Sequence of chain 1.B:
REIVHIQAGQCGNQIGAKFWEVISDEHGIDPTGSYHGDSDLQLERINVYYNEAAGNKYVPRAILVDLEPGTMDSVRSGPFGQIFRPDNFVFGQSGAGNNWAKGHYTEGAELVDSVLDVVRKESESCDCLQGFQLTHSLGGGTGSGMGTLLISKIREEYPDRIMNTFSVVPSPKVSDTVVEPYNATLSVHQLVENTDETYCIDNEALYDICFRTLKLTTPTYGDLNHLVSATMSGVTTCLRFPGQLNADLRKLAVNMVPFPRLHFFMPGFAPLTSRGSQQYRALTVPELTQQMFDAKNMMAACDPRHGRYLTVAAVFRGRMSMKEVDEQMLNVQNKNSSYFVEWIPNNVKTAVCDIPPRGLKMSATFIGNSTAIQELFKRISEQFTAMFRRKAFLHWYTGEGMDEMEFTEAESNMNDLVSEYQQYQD

Binding-site contacts:
Ligand atom C16 contacts residue THR274 of chain 1.B at 3.4 Å.
Ligand atom C15 contacts residue THR274 of chain 1.B at 3.7 Å.
Ligand atom C37 contacts residue PRO358 of chain 1.B at 3.7 Å (hydrophobic).
Ligand atom C07 contacts residue HIS227 of chain 1.B at 3.2 Å.
Ligand atom C41 contacts residue VAL23 of chain 1.B at 3.7 Å (hydrophobic).
Ligand atom C41 contacts residue SER234 of chain 1.B at 3.5 Å.
Ligand atom O13 contacts residue GLY360 of chain 1.B at 3.6 Å.
Ligand atom C19 contacts residue THR274 of chain 1.B at 3.0 Å.
Ligand atom C38 contacts residue PRO358 of chain 1.B at 3.5 Å (hydrophobic).
Ligand atom C39 contacts residue PRO358 of chain 1.B at 3.8 Å (hydrophobic).
Ligand atom C33 contacts residue ASP26 of chain 1.B at 3.7 Å.
Ligand atom C08 contacts residue LEU228 of chain 1.B at 3.8 Å (hydrophobic).
Ligand atom C28 contacts residue PRO358 of chain 1.B at 3.6 Å (hydrophobic).
Ligand atom C40 contacts residue ALA231 of chain 1.B at 3.4 Å (hydrophobic).
Ligand atom C08 contacts residue HIS227 of chain 1.B at 3.4 Å.
Ligand atom O06 contacts residue PRO272 of chain 1.B at 3.4 Å (h-bond).
Ligand atom O13 contacts residue ARG359 of chain 1.B at 3.2 Å (salt-bridge).
Ligand atom C42 contacts residue VAL23 of chain 1.B at 3.5 Å (hydrophobic).
Ligand atom O06 contacts residue LEU273 of chain 1.B at 3.5 Å.
Ligand atom C32 contacts residue VAL23 of chain 1.B at 3.5 Å (hydrophobic).
Ligand atom O14 contacts residue HIS227 of chain 1.B at 2.9 Å.
Ligand atom C38 contacts residue PHE270 of chain 1.B at 3.6 Å (hydrophobic).
Ligand atom C39 contacts residue PHE270 of chain 1.B at 3.4 Å (hydrophobic).
Ligand atom C14 contacts residue THR274 of chain 1.B at 3.3 Å.
Ligand atom O06 contacts residue THR274 of chain 1.B at 2.7 Å (h-bond).
Ligand atom C33 contacts residue VAL23 of chain 1.B at 3.6 Å (hydrophobic).
Ligand atom O12 contacts residue GLY360 of chain 1.B at 3.5 Å (h-bond).
Ligand atom C15 contacts residue PRO272 of chain 1.B at 3.1 Å (hydrophobic).
Ligand atom C39 contacts residue SER234 of chain 1.B at 3.8 Å.
Ligand atom C36 contacts residue HIS227 of chain 1.B at 3.2 Å.
Ligand atom C19 contacts residue ARG276 of chain 1.B at 3.7 Å.
Ligand atom C40 contacts residue GLU27 of chain 1.B at 3.5 Å.
Ligand atom C06 contacts residue HIS227 of chain 1.B at 3.6 Å.
Ligand atom C40 contacts residue SER234 of chain 1.B at 3.0 Å.
Ligand atom C07 contacts residue LEU228 of chain 1.B at 3.6 Å (hydrophobic).
Ligand atom O13 contacts residue PRO358 of chain 1.B at 3.2 Å.
Ligand atom O08 contacts residue ARG276 of chain 1.B at 3.7 Å.
Ligand atom C09 contacts residue HIS227 of chain 1.B at 3.8 Å.
Ligand atom C39 contacts residue ALA231 of chain 1.B at 3.3 Å (hydrophobic).
Ligand atom C41 contacts residue GLU27 of chain 1.B at 3.1 Å.

This protein binds this small molecule.
Small molecule (SMILES): CC(=O)O[C@H]1C(=O)[C@@]2(C)[C@H]([C@H](OC(=O)c3ccccc3)[C@]3(O)C[C@H](OC(=O)[C@H](O)[C@@H](NC(=O)c4ccccc4)c4ccccc4)C(C)=C1C3(C)C)[C@]1(OC(C)=O)CO[C@@H]1C[C@@H]2O